Binding-site contacts:
Ligand atom OP1 contacts residue LYS44 of chain 1.LB at 3.1 Å.
Ligand atom N3 contacts residue G11 of chain 1.FD at 3.3 Å (h-bond).
Ligand atom C5 contacts residue G11 of chain 1.FD at 3.5 Å.
Ligand atom N1 contacts residue G9 of chain 1.FD at 3.0 Å (h-bond).
Ligand atom C4 contacts residue G10 of chain 1.FD at 3.4 Å.
Ligand atom N4 contacts residue G9 of chain 1.FD at 3.1 Å (h-bond).
Ligand atom O4' contacts residue MG1 of chain 1.YQ at 3.2 Å.
Ligand atom N3 contacts residue G10 of chain 1.FD at 2.8 Å (h-bond).
Ligand atom C2' contacts residue MG1 of chain 1.YQ at 3.5 Å.
Ligand atom C1' contacts residue G10 of chain 1.FD at 3.7 Å.
Ligand atom N2 contacts residue C8 of chain 1.FD at 2.7 Å (h-bond).
Ligand atom N2 contacts residue G9 of chain 1.FD at 3.3 Å (h-bond).
Ligand atom C1' contacts residue MG1 of chain 1.YQ at 3.1 Å.
Ligand atom N1 contacts residue G10 of chain 1.FD at 3.0 Å (h-bond).
Ligand atom OP1 contacts residue PRO45 of chain 1.LB at 3.7 Å.
Ligand atom C4 contacts residue G9 of chain 1.FD at 3.6 Å.
Ligand atom N1 contacts residue C8 of chain 1.FD at 3.1 Å (h-bond).
Ligand atom C2 contacts residue G10 of chain 1.FD at 2.7 Å.
Ligand atom O6 contacts residue G9 of chain 1.FD at 3.5 Å (h-bond).
Ligand atom N4 contacts residue G11 of chain 1.FD at 3.7 Å.
Ligand atom N1 contacts residue G11 of chain 1.FD at 3.4 Å (h-bond).
Ligand atom O2' contacts residue MG1 of chain 1.YQ at 2.7 Å.
Ligand atom O2' contacts residue PRO45 of chain 1.LB at 3.5 Å (h-bond).
Ligand atom C5 contacts residue G10 of chain 1.FD at 3.7 Å.
Ligand atom O3' contacts residue LYS44 of chain 1.LB at 3.1 Å (salt-bridge).
Ligand atom C2 contacts residue G11 of chain 1.FD at 3.3 Å.
Ligand atom C4 contacts residue G11 of chain 1.FD at 3.4 Å.
Ligand atom C5' contacts residue LYS44 of chain 1.LB at 3.6 Å.
Ligand atom C2 contacts residue C8 of chain 1.FD at 3.7 Å.
Ligand atom N4 contacts residue G10 of chain 1.FD at 2.9 Å (h-bond).
Ligand atom N3 contacts residue G9 of chain 1.FD at 3.1 Å (h-bond).
Ligand atom C6 contacts residue G11 of chain 1.FD at 3.5 Å.
Ligand atom C2 contacts residue G9 of chain 1.FD at 3.2 Å.
Ligand atom C6 contacts residue G9 of chain 1.FD at 3.3 Å.
Ligand atom N3 contacts residue G9 of chain 1.FD at 3.4 Å (h-bond).
Ligand atom C6 contacts residue G10 of chain 1.FD at 3.5 Å.
Ligand atom O6 contacts residue C8 of chain 1.FD at 3.4 Å (h-bond).
Ligand atom O2 contacts residue G9 of chain 1.FD at 3.1 Å (h-bond).
Ligand atom O2 contacts residue G10 of chain 1.FD at 2.6 Å (h-bond).
Ligand atom OP1 contacts residue MG1 of chain 1.ET at 2.6 Å.

Sequence of chain 1.LB:
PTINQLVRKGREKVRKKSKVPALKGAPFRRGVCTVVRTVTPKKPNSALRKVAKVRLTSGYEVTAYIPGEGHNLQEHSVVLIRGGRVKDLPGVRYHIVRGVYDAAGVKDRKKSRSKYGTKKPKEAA

The protein below binds the small molecule below.
Small molecule (SMILES): Nc1ccn([C@@H]2O[C@H](CO[P](=O)(O)O[C@H]3[C@@H](O)[C@H](n4cnc5c(=O)nc(N)[nH]c54)O[C@@H]3CO[P](=O)(O)O[C@H]3[C@@H](O)[C@H](n4ccc(=O)[nH]c4=O)O[C@@H]3CO[P](=O)(O)O[C@H]3[C@@H](O)[C@H](n4cnc5c(N)ncnc54)O[C@@H]3COP(=O)=O)[C@@H](O[P](=O)(O)OC[C@H]3O[C@@H](n4ccc(N)nc4=O)[C@H](O)[C@@H]3O[P](=O)(O)OC[C@H]3O[C@@H](n4cnc5c(=O)nc(N)[nH]c54)[C@H](O)[C@@H]3O[P](=O)(O)OC[C@H]3O[C@@H](n4cnc5c(=O)nc(N)[nH]c54)[C@H](O)[C@@H]3O[P](=O)(O)OC[C@H]3O[C@@H](n4cnc5c(N)ncnc54)[C@H](O)[C@@H]3O)[C@H]2O)c(=O)n1